Binding-site contacts:
Ligand atom C5' contacts residue LYS57 of chain 1.N at 4.3 Å.
Ligand atom O3' contacts residue LYS57 of chain 1.N at 3.4 Å.
Ligand atom OP1 contacts residue PRO58 of chain 1.N at 4.2 Å.
Ligand atom P contacts residue LYS57 of chain 1.N at 4.1 Å.
Ligand atom OP1 contacts residue LYS57 of chain 1.N at 3.4 Å.
Ligand atom O2' contacts residue LYS57 of chain 1.N at 4.3 Å.

This protein binds this small molecule.
Small molecule (SMILES): Nc1ccn([C@@H]2O[C@H](CO[P](=O)(O)O[C@H]3[C@@H](O)[C@H](n4ccc(=O)[nH]c4=O)O[C@@H]3CO[P](=O)(O)O[C@H]3[C@@H](O)[C@H](n4ccc(=O)[nH]c4=O)O[C@@H]3CO[P](=O)(O)O[C@H]3[C@@H](O)[C@H](n4cnc5c(N)ncnc54)O[C@@H]3CO[P](=O)(O)O[C@H]3[C@@H](O)[C@H](n4cnc5c(N)ncnc54)O[C@@H]3CO)[C@@H](O[P](=O)(O)OC[C@H]3O[C@@H](n4ccc(=O)[nH]c4=O)[C@H](O)[C@@H]3O[P](=O)(O)OC[C@H]3O[C@@H](n4ccc(=O)[nH]c4=O)[C@H](O)[C@@H]3O[P](=O)(O)OC[C@H]3O[C@@H](n4ccc(N)nc4=O)[C@H](O)[C@@H]3O[P](=O)(O)OC[C@H]3O[C@@H](n4cnc5c(N)ncnc54)[C@H](O)[C@@H]3O)[C@H]2O)c(=O)n1

Sequence of chain 1.N:
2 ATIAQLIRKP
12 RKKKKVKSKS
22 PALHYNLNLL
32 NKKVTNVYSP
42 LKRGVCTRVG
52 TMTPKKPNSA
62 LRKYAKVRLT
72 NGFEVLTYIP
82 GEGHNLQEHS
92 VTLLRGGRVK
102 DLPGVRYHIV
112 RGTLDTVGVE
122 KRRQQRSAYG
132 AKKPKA